A small-molecule ligand and the protein it binds are described below.
Small molecule (SMILES): CC(=O)N[C@@H]1[C@@H](O)[C@H](O)[C@@H](CO)O[C@H]1O

Sequence of chain 1.D:
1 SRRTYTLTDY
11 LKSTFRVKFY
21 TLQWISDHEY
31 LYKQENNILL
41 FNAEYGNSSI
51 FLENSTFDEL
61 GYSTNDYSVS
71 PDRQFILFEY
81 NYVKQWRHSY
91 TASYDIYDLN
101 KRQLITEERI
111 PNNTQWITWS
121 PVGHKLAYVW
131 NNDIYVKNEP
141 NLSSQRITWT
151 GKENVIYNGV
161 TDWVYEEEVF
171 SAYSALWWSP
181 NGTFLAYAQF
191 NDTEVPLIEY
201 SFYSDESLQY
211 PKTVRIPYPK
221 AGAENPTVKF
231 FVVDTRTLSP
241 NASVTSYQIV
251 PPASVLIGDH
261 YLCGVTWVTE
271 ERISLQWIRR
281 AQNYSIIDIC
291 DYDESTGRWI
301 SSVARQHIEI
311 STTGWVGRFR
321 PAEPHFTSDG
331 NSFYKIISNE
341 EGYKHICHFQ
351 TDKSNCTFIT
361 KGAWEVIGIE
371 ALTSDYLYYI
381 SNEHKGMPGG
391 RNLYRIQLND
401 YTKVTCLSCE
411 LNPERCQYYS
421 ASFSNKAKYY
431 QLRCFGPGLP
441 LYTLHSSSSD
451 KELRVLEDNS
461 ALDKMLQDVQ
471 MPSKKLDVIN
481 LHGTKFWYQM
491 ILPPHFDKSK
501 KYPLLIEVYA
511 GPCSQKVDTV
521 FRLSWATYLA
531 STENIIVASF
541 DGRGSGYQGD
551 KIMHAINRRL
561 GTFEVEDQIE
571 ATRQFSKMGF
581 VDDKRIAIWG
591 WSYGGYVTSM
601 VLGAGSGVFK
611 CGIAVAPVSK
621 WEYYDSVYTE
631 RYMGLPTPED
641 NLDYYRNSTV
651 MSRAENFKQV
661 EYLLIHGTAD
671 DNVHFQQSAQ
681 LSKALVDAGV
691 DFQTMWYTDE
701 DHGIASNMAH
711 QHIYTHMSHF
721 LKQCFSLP

Binding-site contacts:
Ligand atom O7 contacts residue TYR45 of chain 1.D at 4.2 Å.
Ligand atom C1 contacts residue ASN47 of chain 1.D at 1.4 Å.
Ligand atom N2 contacts residue ASN47 of chain 1.D at 2.9 Å (h-bond).
Ligand atom C2 contacts residue ASN47 of chain 1.D at 2.5 Å.
Ligand atom C4 contacts residue ASN47 of chain 1.D at 4.3 Å.
Ligand atom O6 contacts residue SER49 of chain 1.D at 3.3 Å.
Ligand atom C3 contacts residue ASN47 of chain 1.D at 3.8 Å.
Ligand atom O5 contacts residue ASN47 of chain 1.D at 2.4 Å (h-bond).
Ligand atom C5 contacts residue ASN47 of chain 1.D at 3.7 Å.
Ligand atom O7 contacts residue ASN47 of chain 1.D at 4.5 Å.
Ligand atom O6 contacts residue SER48 of chain 1.D at 3.9 Å.
Ligand atom C7 contacts residue ASN47 of chain 1.D at 4.1 Å.